Binding-site contacts:
Ligand atom N1 contacts residue ALA74 of chain 1.B at 3.3 Å (h-bond).
Ligand atom O6' contacts residue GLY324 of chain 1.A at 3.5 Å (h-bond).
Ligand atom C2 contacts residue LEU95 of chain 1.B at 3.5 Å (hydrophobic).
Ligand atom O1B contacts residue ARG41 of chain 1.A at 3.4 Å (salt-bridge).
Ligand atom O3D contacts residue ARG41 of chain 1.A at 2.6 Å (salt-bridge).
Ligand atom O1A contacts residue ALA180 of chain 1.B at 3.3 Å.
Ligand atom O5' contacts residue ASN173 of chain 1.B at 3.0 Å (h-bond).
Ligand atom N3 contacts residue LEU95 of chain 1.B at 3.3 Å (h-bond).
Ligand atom O2B contacts residue ARG44 of chain 1.A at 2.9 Å (salt-bridge).
Ligand atom O2D contacts residue ARG41 of chain 1.A at 3.1 Å (salt-bridge).
Ligand atom C2 contacts residue GLU93 of chain 1.B at 3.4 Å.
Ligand atom C1' contacts residue GLY179 of chain 1.B at 3.0 Å.
Ligand atom C1' contacts residue ASN173 of chain 1.B at 3.5 Å.
Ligand atom C2 contacts residue ILE92 of chain 1.B at 3.4 Å (hydrophobic).
Ligand atom O4' contacts residue GLU326 of chain 1.A at 2.5 Å (salt-bridge).
Ligand atom O2' contacts residue ARG44 of chain 1.A at 3.4 Å (salt-bridge).
Ligand atom O3' contacts residue GLY321 of chain 1.A at 2.9 Å (h-bond).
Ligand atom N6 contacts residue GLU72 of chain 1.B at 3.0 Å (salt-bridge).
Ligand atom O1A contacts residue SER181 of chain 1.B at 2.7 Å (h-bond).
Ligand atom O3A contacts residue ASN173 of chain 1.B at 3.3 Å (h-bond).
Ligand atom O6' contacts residue PHE325 of chain 1.A at 3.1 Å (h-bond).
Ligand atom O2D contacts residue TYR96 of chain 1.B at 3.4 Å.
Ligand atom C2' contacts residue GLY179 of chain 1.B at 3.2 Å.
Ligand atom O2A contacts residue GLN188 of chain 1.B at 3.2 Å (h-bond).
Ligand atom O2D contacts residue ASN94 of chain 1.B at 2.6 Å (h-bond).
Ligand atom O5D contacts residue GLN188 of chain 1.B at 3.1 Å (h-bond).
Ligand atom C1D contacts residue ASN94 of chain 1.B at 3.4 Å.
Ligand atom C4' contacts residue GLU326 of chain 1.A at 3.5 Å.
Ligand atom O3B contacts residue GLY179 of chain 1.B at 3.2 Å (h-bond).
Ligand atom O2' contacts residue GLY179 of chain 1.B at 2.6 Å (h-bond).
Ligand atom O1A contacts residue MET182 of chain 1.B at 3.1 Å (h-bond).
Ligand atom O6' contacts residue GLU326 of chain 1.A at 2.7 Å (salt-bridge).
Ligand atom C2D contacts residue ASN94 of chain 1.B at 3.4 Å.
Ligand atom O3A contacts residue GLY179 of chain 1.B at 3.4 Å (h-bond).
Ligand atom O6' contacts residue GLY323 of chain 1.A at 3.4 Å.
Ligand atom O3B contacts residue ARG44 of chain 1.A at 3.5 Å (salt-bridge).
Ligand atom O1B contacts residue GLN188 of chain 1.B at 2.7 Å (h-bond).
Ligand atom O2B contacts residue SER181 of chain 1.B at 2.7 Å (h-bond).
Ligand atom O2A contacts residue ASN173 of chain 1.B at 2.9 Å (h-bond).
Ligand atom O3D contacts residue ASN94 of chain 1.B at 3.0 Å (h-bond).

Sequence of chain 1.A:
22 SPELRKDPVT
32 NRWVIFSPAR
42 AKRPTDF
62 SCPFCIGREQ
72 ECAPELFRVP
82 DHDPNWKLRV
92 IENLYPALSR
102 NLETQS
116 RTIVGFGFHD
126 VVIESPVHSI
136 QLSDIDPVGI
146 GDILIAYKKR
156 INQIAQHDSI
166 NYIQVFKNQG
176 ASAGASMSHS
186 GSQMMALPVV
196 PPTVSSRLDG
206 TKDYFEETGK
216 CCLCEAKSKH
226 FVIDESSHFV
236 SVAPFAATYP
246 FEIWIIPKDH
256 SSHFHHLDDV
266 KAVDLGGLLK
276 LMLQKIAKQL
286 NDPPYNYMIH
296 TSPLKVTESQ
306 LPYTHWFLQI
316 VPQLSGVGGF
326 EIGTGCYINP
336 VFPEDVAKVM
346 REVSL

Sequence of chain 1.B:
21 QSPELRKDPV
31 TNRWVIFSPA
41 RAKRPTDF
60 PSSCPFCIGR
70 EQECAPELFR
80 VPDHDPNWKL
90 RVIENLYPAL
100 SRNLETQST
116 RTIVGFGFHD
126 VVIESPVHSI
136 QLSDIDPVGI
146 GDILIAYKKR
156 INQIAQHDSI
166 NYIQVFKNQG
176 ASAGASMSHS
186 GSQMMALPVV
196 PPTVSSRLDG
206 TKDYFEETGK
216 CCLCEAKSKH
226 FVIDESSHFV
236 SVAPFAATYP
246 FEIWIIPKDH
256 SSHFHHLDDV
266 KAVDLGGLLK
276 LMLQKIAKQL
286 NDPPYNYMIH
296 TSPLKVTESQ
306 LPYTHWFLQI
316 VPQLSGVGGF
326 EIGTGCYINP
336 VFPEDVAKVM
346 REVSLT

A small-molecule ligand and the protein it binds are described below.
Small molecule (SMILES): Nc1ncnc2c1ncn2[C@@H]1O[C@H](CO[P](=O)(O)O[P](=O)(O)O[C@H]2O[C@H](CO)[C@@H](O)[C@H](O)[C@H]2O)[C@@H](O)[C@H]1O